Sequence of chain 1.B:
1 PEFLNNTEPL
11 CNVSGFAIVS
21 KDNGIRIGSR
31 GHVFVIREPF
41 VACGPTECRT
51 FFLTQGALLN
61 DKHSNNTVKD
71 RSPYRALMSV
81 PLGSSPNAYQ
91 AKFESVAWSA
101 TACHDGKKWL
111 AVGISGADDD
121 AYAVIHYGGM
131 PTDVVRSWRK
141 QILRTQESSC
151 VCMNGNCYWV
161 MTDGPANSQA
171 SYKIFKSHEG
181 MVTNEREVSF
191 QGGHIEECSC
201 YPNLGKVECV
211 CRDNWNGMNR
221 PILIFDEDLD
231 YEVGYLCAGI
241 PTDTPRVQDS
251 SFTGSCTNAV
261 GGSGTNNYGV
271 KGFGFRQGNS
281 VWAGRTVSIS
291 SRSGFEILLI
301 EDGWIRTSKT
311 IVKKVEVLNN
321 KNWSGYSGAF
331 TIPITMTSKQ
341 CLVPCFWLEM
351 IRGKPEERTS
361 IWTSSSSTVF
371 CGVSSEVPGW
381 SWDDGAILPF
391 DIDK

A small-molecule ligand and the protein it binds are described below.
Small molecule (SMILES): CC(=O)N[C@@H]1[C@@H](O)[C@H](O)[C@@H](CO)O[C@H]1O

Binding-site contacts:
Ligand atom C3 contacts residue ASN65 of chain 1.B at 3.7 Å.
Ligand atom O7 contacts residue LYS62 of chain 1.B at 4.1 Å.
Ligand atom C8 contacts residue ILE361 of chain 1.B at 3.8 Å (hydrophobic).
Ligand atom N2 contacts residue ILE361 of chain 1.B at 4.0 Å.
Ligand atom N2 contacts residue ASN65 of chain 1.B at 2.8 Å (h-bond).
Ligand atom C8 contacts residue LYS62 of chain 1.B at 4.3 Å.
Ligand atom C1 contacts residue ASN65 of chain 1.B at 1.4 Å.
Ligand atom C8 contacts residue ASN65 of chain 1.B at 4.3 Å.
Ligand atom O7 contacts residue ASN65 of chain 1.B at 3.0 Å (h-bond).
Ligand atom O5 contacts residue ASN65 of chain 1.B at 2.4 Å (h-bond).
Ligand atom C2 contacts residue ASN65 of chain 1.B at 2.3 Å.
Ligand atom C7 contacts residue ASN65 of chain 1.B at 3.1 Å.
Ligand atom C5 contacts residue ASN65 of chain 1.B at 3.6 Å.
Ligand atom C7 contacts residue ILE361 of chain 1.B at 4.1 Å (hydrophobic).
Ligand atom C4 contacts residue ASN65 of chain 1.B at 4.2 Å.
Ligand atom C8 contacts residue ILE392 of chain 1.B at 3.9 Å (hydrophobic).